The small molecule below binds the protein below.
Small molecule (SMILES): CC(=O)N[C@@H](CC(C)C)C(=O)N[C@H](C=O)Cc1ccccc1

Sequence of chain 1.B:
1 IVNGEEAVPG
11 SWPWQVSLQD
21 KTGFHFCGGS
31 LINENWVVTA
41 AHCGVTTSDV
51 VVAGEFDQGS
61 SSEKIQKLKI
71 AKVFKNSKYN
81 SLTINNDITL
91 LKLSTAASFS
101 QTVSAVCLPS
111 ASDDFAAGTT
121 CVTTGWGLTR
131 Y

Binding-site contacts:
Ligand atom OW contacts residue ASP46 of chain 1.C at 3.6 Å.
Ligand atom CD1 contacts residue MET44 of chain 1.C at 3.8 Å (hydrophobic).
Ligand atom CAL contacts residue SER66 of chain 1.C at 3.9 Å.
Ligand atom CE2 contacts residue SER42 of chain 1.C at 3.5 Å.
Ligand atom N contacts residue HIS42 of chain 1.B at 3.9 Å.
Ligand atom CB contacts residue SER66 of chain 1.C at 3.7 Å.
Ligand atom CX contacts residue GLY68 of chain 1.C at 3.8 Å.
Ligand atom CD2 contacts residue TRP67 of chain 1.C at 3.7 Å (hydrophobic).
Ligand atom OW contacts residue GLY45 of chain 1.C at 2.9 Å (h-bond).
Ligand atom N contacts residue SER66 of chain 1.C at 2.9 Å (h-bond).
Ligand atom CG contacts residue CYS43 of chain 1.C at 3.9 Å (hydrophobic).
Ligand atom CW contacts residue SER47 of chain 1.C at 1.4 Å.
Ligand atom C contacts residue SER66 of chain 1.C at 3.9 Å.
Ligand atom CAX contacts residue GLY68 of chain 1.C at 3.4 Å.
Ligand atom CAL contacts residue TRP67 of chain 1.C at 3.8 Å (hydrophobic).
Ligand atom CZ contacts residue SER42 of chain 1.C at 3.6 Å.
Ligand atom N contacts residue SER47 of chain 1.C at 3.0 Å (h-bond).
Ligand atom OX contacts residue GLY68 of chain 1.C at 2.7 Å (h-bond).
Ligand atom CA contacts residue SER47 of chain 1.C at 2.4 Å.
Ligand atom CDL contacts residue ILE84 of chain 1.B at 3.9 Å (hydrophobic).
Ligand atom CDM contacts residue TRP67 of chain 1.C at 3.4 Å (hydrophobic).
Ligand atom OW contacts residue SER47 of chain 1.C at 2.3 Å (h-bond).
Ligand atom CA contacts residue SER66 of chain 1.C at 3.7 Å.
Ligand atom CZ contacts residue SER69 of chain 1.C at 3.5 Å.
Ligand atom CB contacts residue CYS43 of chain 1.C at 3.6 Å (hydrophobic).
Ligand atom CDM contacts residue ILE84 of chain 1.B at 3.9 Å (hydrophobic).
Ligand atom OW contacts residue MET44 of chain 1.C at 3.6 Å.
Ligand atom CZ contacts residue GLY68 of chain 1.C at 3.5 Å.
Ligand atom CW contacts residue HIS42 of chain 1.B at 3.6 Å.
Ligand atom CE1 contacts residue CYS72 of chain 1.C at 3.9 Å (hydrophobic).
Ligand atom CBL contacts residue HIS42 of chain 1.B at 3.9 Å.
Ligand atom CX contacts residue TRP67 of chain 1.C at 3.8 Å (hydrophobic).
Ligand atom CB contacts residue SER47 of chain 1.C at 2.8 Å.
Ligand atom OW contacts residue CYS43 of chain 1.C at 3.7 Å.
Ligand atom CD1 contacts residue CYS43 of chain 1.C at 3.7 Å (hydrophobic).
Ligand atom CE1 contacts residue SER69 of chain 1.C at 3.4 Å.
Ligand atom CE2 contacts residue GLY68 of chain 1.C at 3.5 Å.
Ligand atom CDL contacts residue HIS42 of chain 1.B at 3.5 Å.
Ligand atom CE2 contacts residue TRP67 of chain 1.C at 3.6 Å (hydrophobic).
Ligand atom OX contacts residue TRP67 of chain 1.C at 3.0 Å.

Sequence of chain 1.C:
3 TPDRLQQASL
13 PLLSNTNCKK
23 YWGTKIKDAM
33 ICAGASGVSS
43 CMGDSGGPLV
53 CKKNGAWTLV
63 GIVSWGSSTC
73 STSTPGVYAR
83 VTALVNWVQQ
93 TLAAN